Sequence of chain 27.C:
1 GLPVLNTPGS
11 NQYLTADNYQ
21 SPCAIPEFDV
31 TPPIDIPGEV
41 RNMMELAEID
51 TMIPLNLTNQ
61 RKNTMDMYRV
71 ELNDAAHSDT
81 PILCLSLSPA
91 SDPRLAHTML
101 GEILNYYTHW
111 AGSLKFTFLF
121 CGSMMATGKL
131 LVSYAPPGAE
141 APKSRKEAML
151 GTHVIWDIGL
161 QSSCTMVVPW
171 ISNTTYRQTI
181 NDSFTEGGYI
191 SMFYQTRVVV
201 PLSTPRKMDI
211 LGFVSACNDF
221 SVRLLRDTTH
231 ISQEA

Binding-site contacts:
Ligand atom C6 contacts residue TYR112 of chain 27.A at 3.7 Å (hydrophobic).
Ligand atom C20 contacts residue LEU240 of chain 27.A at 3.8 Å (hydrophobic).
Ligand atom C4 contacts residue MET132 of chain 27.A at 3.8 Å (hydrophobic).
Ligand atom C17 contacts residue TYR159 of chain 27.A at 3.7 Å (hydrophobic).
Ligand atom O3 contacts residue PHE130 of chain 27.A at 3.6 Å.
Ligand atom CL3 contacts residue PHE134 of chain 27.A at 3.8 Å.
Ligand atom CL2 contacts residue ALA24 of chain 27.C at 3.5 Å.
Ligand atom C13 contacts residue MET132 of chain 27.A at 3.4 Å (hydrophobic).
Ligand atom C8 contacts residue MET132 of chain 27.A at 3.4 Å (hydrophobic).
Ligand atom C9 contacts residue PHE237 of chain 27.A at 3.7 Å (hydrophobic).
Ligand atom C12 contacts residue PHE134 of chain 27.A at 3.8 Å (hydrophobic).
Ligand atom C2 contacts residue PHE237 of chain 27.A at 3.6 Å (hydrophobic).
Ligand atom C21 contacts residue SER128 of chain 27.A at 3.8 Å.
Ligand atom C20 contacts residue ILE194 of chain 27.A at 3.8 Å (hydrophobic).
Ligand atom C13 contacts residue PHE134 of chain 27.A at 3.7 Å (hydrophobic).
Ligand atom C21 contacts residue HIS207 of chain 27.A at 3.6 Å.
Ligand atom C17 contacts residue ALA24 of chain 27.C at 3.7 Å (hydrophobic).
Ligand atom C16 contacts residue ALA24 of chain 27.C at 3.8 Å (hydrophobic).
Ligand atom C1 contacts residue TYR205 of chain 27.A at 3.8 Å (hydrophobic).
Ligand atom O1 contacts residue MET132 of chain 27.A at 3.7 Å.
Ligand atom CL2 contacts residue TYR159 of chain 27.A at 3.6 Å.
Ligand atom C3 contacts residue MET132 of chain 27.A at 3.7 Å (hydrophobic).
Ligand atom O3 contacts residue TYR112 of chain 27.A at 3.6 Å.
Ligand atom C7 contacts residue PHE237 of chain 27.A at 3.5 Å (hydrophobic).
Ligand atom C19 contacts residue LEU240 of chain 27.A at 3.8 Å (hydrophobic).
Ligand atom C7 contacts residue MET132 of chain 27.A at 3.3 Å (hydrophobic).
Ligand atom O2 contacts residue VAL196 of chain 27.A at 3.4 Å.
Ligand atom C10 contacts residue TYR159 of chain 27.A at 3.5 Å (hydrophobic).
Ligand atom C11 contacts residue ILE110 of chain 27.A at 3.8 Å (hydrophobic).
Ligand atom C13 contacts residue ILE110 of chain 27.A at 3.7 Å (hydrophobic).
Ligand atom C9 contacts residue VAL199 of chain 27.A at 3.6 Å (hydrophobic).
Ligand atom C21 contacts residue TYR205 of chain 27.A at 3.8 Å (hydrophobic).
Ligand atom CL3 contacts residue LEU240 of chain 27.A at 3.8 Å.
Ligand atom C14 contacts residue TYR159 of chain 27.A at 3.5 Å (hydrophobic).
Ligand atom CL2 contacts residue ILE25 of chain 27.C at 3.4 Å.
Ligand atom C12 contacts residue ILE110 of chain 27.A at 3.8 Å (hydrophobic).
Ligand atom O1 contacts residue PHE237 of chain 27.A at 3.8 Å.
Ligand atom O1 contacts residue ILE110 of chain 27.A at 3.7 Å.
Ligand atom C16 contacts residue TYR159 of chain 27.A at 3.8 Å (hydrophobic).
Ligand atom C5 contacts residue TYR112 of chain 27.A at 3.5 Å (hydrophobic).

Sequence of chain 27.A:
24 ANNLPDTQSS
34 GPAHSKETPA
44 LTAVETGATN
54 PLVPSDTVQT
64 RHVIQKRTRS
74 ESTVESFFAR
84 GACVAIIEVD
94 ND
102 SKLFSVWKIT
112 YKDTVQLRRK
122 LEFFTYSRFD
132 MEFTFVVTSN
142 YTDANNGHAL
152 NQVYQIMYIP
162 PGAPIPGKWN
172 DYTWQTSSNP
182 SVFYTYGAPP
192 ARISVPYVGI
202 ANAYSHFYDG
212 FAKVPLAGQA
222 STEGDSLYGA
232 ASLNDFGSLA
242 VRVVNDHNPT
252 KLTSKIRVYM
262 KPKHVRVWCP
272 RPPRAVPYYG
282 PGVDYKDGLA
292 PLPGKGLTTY

A protein and the small-molecule ligand that binds it are described below.
Small molecule (SMILES): COc1ccc(OCc2ccc(COc3c(Cl)cccc3Cl)cc2)c(Cl)c1